Sequence of chain 13.A:
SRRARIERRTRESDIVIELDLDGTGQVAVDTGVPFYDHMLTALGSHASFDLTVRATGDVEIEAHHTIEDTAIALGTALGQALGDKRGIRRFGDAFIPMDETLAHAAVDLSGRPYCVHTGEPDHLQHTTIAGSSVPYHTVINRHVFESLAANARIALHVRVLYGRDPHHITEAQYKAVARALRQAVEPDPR

Sequence of chain 4.A:
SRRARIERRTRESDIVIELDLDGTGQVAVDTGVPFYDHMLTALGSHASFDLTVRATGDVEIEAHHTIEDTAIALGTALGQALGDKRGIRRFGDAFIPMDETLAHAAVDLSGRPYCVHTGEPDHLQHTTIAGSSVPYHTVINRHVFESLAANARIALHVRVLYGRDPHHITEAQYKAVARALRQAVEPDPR

Sequence of chain 12.A:
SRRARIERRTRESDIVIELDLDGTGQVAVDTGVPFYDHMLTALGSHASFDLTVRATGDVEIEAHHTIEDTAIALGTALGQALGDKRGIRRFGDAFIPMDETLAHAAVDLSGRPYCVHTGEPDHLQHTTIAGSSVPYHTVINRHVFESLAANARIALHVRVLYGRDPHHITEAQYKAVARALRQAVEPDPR

This small molecule binds to this protein.
Small molecule (SMILES): Nc1nc[nH]n1

Binding-site contacts:
Ligand atom N2 contacts residue GLU186 of chain 4.A at 3.9 Å.
Ligand atom C5 contacts residue HIS182 of chain 4.A at 3.3 Å.
Ligand atom C3 contacts residue MET113 of chain 4.A at 3.2 Å (hydrophobic).
Ligand atom N1 contacts residue HIS80 of chain 13.A at 2.9 Å (h-bond).
Ligand atom N1 contacts residue MN1 of chain 4.D at 2.2 Å.
Ligand atom C3 contacts residue GLU83 of chain 13.A at 3.6 Å.
Ligand atom C3 contacts residue MN1 of chain 4.D at 4.2 Å.
Ligand atom N4 contacts residue HIS79 of chain 13.A at 3.2 Å (h-bond).
Ligand atom C3 contacts residue HIS183 of chain 4.A at 4.3 Å.
Ligand atom C5 contacts residue HIS79 of chain 13.A at 3.2 Å.
Ligand atom N3A contacts residue GLU83 of chain 13.A at 3.6 Å (salt-bridge).
Ligand atom N1 contacts residue MET113 of chain 4.A at 3.5 Å.
Ligand atom N2 contacts residue HIS80 of chain 13.A at 3.5 Å (h-bond).
Ligand atom C5 contacts residue GLU186 of chain 4.A at 3.9 Å.
Ligand atom N4 contacts residue HIS183 of chain 4.A at 3.2 Å (h-bond).
Ligand atom C5 contacts residue GLU83 of chain 13.A at 4.0 Å.
Ligand atom N2 contacts residue MN1 of chain 13.C at 4.4 Å.
Ligand atom N1 contacts residue GLU186 of chain 4.A at 3.1 Å (salt-bridge).
Ligand atom C5 contacts residue HIS183 of chain 4.A at 3.6 Å.
Ligand atom N2 contacts residue MN1 of chain 4.D at 3.1 Å.
Ligand atom N1 contacts residue HIS182 of chain 4.A at 3.1 Å (h-bond).
Ligand atom N1 contacts residue HIS79 of chain 13.A at 4.4 Å.
Ligand atom N4 contacts residue GLU83 of chain 13.A at 3.1 Å (salt-bridge).
Ligand atom N4 contacts residue MN1 of chain 4.D at 4.4 Å.
Ligand atom N3A contacts residue MN1 of chain 13.C at 3.6 Å.
Ligand atom N1 contacts residue HIS53 of chain 4.A at 4.4 Å.
Ligand atom C5 contacts residue MN1 of chain 13.C at 3.2 Å.
Ligand atom N3A contacts residue ARG127 of chain 12.A at 3.2 Å (salt-bridge).
Ligand atom N2 contacts residue MET113 of chain 4.A at 3.3 Å.
Ligand atom C3 contacts residue ARG127 of chain 12.A at 4.2 Å.
Ligand atom N4 contacts residue MET113 of chain 4.A at 3.5 Å.
Ligand atom C5 contacts residue MET113 of chain 4.A at 3.6 Å (hydrophobic).
Ligand atom N1 contacts residue MN1 of chain 13.C at 4.3 Å.
Ligand atom N4 contacts residue HIS80 of chain 13.A at 4.4 Å.
Ligand atom C3 contacts residue HIS80 of chain 13.A at 4.3 Å.
Ligand atom N3A contacts residue MET113 of chain 4.A at 3.8 Å.
Ligand atom C3 contacts residue MN1 of chain 13.C at 3.3 Å.
Ligand atom N4 contacts residue MN1 of chain 13.C at 2.2 Å.
Ligand atom C5 contacts residue HIS80 of chain 13.A at 3.7 Å.
Ligand atom C5 contacts residue MN1 of chain 4.D at 3.3 Å.